Sequence of chain 1.A:
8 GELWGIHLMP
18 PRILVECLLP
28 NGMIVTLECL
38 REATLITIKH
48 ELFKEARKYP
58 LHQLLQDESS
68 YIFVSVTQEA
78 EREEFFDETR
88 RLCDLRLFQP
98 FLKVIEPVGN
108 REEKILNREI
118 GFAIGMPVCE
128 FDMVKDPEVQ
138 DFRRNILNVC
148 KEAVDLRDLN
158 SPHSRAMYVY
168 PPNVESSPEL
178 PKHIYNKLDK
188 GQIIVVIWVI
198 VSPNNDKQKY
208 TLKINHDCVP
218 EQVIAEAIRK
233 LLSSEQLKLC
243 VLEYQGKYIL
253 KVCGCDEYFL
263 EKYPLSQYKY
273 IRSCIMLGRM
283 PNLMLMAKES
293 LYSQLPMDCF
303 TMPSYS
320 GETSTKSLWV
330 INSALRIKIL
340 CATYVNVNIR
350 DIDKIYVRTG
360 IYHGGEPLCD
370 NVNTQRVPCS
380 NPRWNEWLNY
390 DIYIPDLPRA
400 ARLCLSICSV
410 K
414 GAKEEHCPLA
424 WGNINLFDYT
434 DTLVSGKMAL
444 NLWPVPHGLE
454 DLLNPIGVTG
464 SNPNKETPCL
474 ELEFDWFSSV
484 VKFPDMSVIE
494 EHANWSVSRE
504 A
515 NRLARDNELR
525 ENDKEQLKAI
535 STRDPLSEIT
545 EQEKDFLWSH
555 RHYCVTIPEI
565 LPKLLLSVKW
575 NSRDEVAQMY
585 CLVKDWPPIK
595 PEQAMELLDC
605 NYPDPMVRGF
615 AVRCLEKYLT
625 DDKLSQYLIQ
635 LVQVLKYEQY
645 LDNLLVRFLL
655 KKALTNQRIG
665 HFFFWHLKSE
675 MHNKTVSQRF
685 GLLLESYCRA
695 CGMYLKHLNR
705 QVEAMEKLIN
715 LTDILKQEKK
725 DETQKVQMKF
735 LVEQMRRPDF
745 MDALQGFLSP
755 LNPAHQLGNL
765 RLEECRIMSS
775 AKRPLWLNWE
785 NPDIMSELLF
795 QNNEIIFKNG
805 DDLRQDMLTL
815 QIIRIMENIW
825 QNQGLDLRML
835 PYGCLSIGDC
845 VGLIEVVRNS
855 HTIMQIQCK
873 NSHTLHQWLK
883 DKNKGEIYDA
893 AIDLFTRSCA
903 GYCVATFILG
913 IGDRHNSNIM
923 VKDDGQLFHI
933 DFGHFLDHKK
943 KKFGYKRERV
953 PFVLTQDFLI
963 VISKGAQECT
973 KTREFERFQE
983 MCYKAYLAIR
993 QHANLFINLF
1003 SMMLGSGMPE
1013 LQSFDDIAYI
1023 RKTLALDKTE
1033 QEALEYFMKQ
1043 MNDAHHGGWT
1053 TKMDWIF

This protein binds this small molecule.
Small molecule (SMILES): Oc1cccc(-c2nc(N3CCOCC3)c3oc4ncccc4c3n2)c1

Binding-site contacts:
Ligand atom C06 contacts residue MET922 of chain 1.A at 4.0 Å (hydrophobic).
Ligand atom C04 contacts residue MET772 of chain 1.A at 3.8 Å (hydrophobic).
Ligand atom C16 contacts residue VAL851 of chain 1.A at 3.3 Å (hydrophobic).
Ligand atom O15 contacts residue VAL851 of chain 1.A at 2.5 Å (h-bond).
Ligand atom C26 contacts residue ILE848 of chain 1.A at 3.6 Å (hydrophobic).
Ligand atom N10 contacts residue ILE932 of chain 1.A at 3.6 Å.
Ligand atom C26 contacts residue ASP933 of chain 1.A at 3.6 Å.
Ligand atom C23 contacts residue ASP810 of chain 1.A at 3.2 Å.
Ligand atom C13 contacts residue GLU849 of chain 1.A at 3.5 Å.
Ligand atom O07 contacts residue MET922 of chain 1.A at 3.5 Å.
Ligand atom C24 contacts residue ILE848 of chain 1.A at 3.5 Å (hydrophobic).
Ligand atom C23 contacts residue LEU807 of chain 1.A at 3.9 Å (hydrophobic).
Ligand atom C23 contacts residue ILE848 of chain 1.A at 3.5 Å (hydrophobic).
Ligand atom C19 contacts residue ILE932 of chain 1.A at 3.8 Å (hydrophobic).
Ligand atom C05 contacts residue MET772 of chain 1.A at 3.7 Å (hydrophobic).
Ligand atom C14 contacts residue GLU849 of chain 1.A at 3.2 Å.
Ligand atom C11 contacts residue ILE932 of chain 1.A at 3.7 Å (hydrophobic).
Ligand atom C08 contacts residue ILE932 of chain 1.A at 3.5 Å (hydrophobic).
Ligand atom C21 contacts residue ASP933 of chain 1.A at 3.9 Å.
Ligand atom O15 contacts residue GLU849 of chain 1.A at 3.5 Å (salt-bridge).
Ligand atom C13 contacts residue ILE848 of chain 1.A at 3.8 Å (hydrophobic).
Ligand atom C24 contacts residue TYR836 of chain 1.A at 3.7 Å (hydrophobic).
Ligand atom O25 contacts residue TYR836 of chain 1.A at 3.0 Å (h-bond).
Ligand atom O15 contacts residue VAL850 of chain 1.A at 3.5 Å.
Ligand atom C22 contacts residue ILE848 of chain 1.A at 3.6 Å (hydrophobic).
Ligand atom C24 contacts residue ASP933 of chain 1.A at 3.6 Å.
Ligand atom C24 contacts residue ASP810 of chain 1.A at 3.1 Å.
Ligand atom N12 contacts residue ILE932 of chain 1.A at 3.9 Å.
Ligand atom N18 contacts residue ILE932 of chain 1.A at 3.8 Å.
Ligand atom C14 contacts residue VAL851 of chain 1.A at 3.6 Å (hydrophobic).
Ligand atom C20 contacts residue ILE848 of chain 1.A at 3.7 Å (hydrophobic).
Ligand atom C26 contacts residue TYR836 of chain 1.A at 3.5 Å (hydrophobic).
Ligand atom C09 contacts residue ILE932 of chain 1.A at 3.4 Å (hydrophobic).
Ligand atom C16 contacts residue SER854 of chain 1.A at 3.6 Å.
Ligand atom O25 contacts residue ASP810 of chain 1.A at 2.4 Å (salt-bridge).
Ligand atom O25 contacts residue ASP933 of chain 1.A at 3.6 Å.
Ligand atom C22 contacts residue ASP933 of chain 1.A at 3.8 Å.
Ligand atom C22 contacts residue LYS802 of chain 1.A at 3.8 Å.
Ligand atom C23 contacts residue ASP933 of chain 1.A at 3.8 Å.
Ligand atom C21 contacts residue ILE848 of chain 1.A at 3.7 Å (hydrophobic).